The small molecule below binds the protein below.
Small molecule (SMILES): CCCCCCCCCCCC(=O)N[C@H]1CCOC1=O

Sequence of chain 1.A:
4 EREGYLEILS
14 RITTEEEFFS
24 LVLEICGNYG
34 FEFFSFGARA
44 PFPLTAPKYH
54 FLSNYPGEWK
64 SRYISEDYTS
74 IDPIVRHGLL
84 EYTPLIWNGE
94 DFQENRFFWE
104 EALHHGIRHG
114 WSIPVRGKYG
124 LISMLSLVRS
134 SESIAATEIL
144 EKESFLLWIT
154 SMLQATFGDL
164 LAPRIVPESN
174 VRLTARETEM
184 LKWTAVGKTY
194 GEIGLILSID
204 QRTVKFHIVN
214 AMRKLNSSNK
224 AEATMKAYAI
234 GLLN

Binding-site contacts:
Ligand atom C10 contacts residue SER38 of chain 1.A at 3.5 Å.
Ligand atom C8 contacts residue SER38 of chain 1.A at 3.4 Å.
Ligand atom C15 contacts residue PHE54 of chain 1.A at 3.6 Å (hydrophobic).
Ligand atom C8 contacts residue TYR58 of chain 1.A at 3.9 Å (hydrophobic).
Ligand atom C5 contacts residue ASP75 of chain 1.A at 3.7 Å.
Ligand atom C10 contacts residue TYR66 of chain 1.A at 3.8 Å (hydrophobic).
Ligand atom C5 contacts residue TRP102 of chain 1.A at 3.7 Å (hydrophobic).
Ligand atom C1 contacts residue TYR58 of chain 1.A at 3.6 Å (hydrophobic).
Ligand atom C5 contacts residue TRP90 of chain 1.A at 3.7 Å (hydrophobic).
Ligand atom O6 contacts residue TYR66 of chain 1.A at 3.4 Å.
Ligand atom O6 contacts residue TYR58 of chain 1.A at 3.2 Å.
Ligand atom C2 contacts residue TYR58 of chain 1.A at 3.8 Å (hydrophobic).
Ligand atom C18 contacts residue ILE125 of chain 1.A at 3.8 Å (hydrophobic).
Ligand atom OAP contacts residue PHE101 of chain 1.A at 3.9 Å.
Ligand atom O9 contacts residue TYR58 of chain 1.A at 2.8 Å (h-bond).
Ligand atom C10 contacts residue ASP75 of chain 1.A at 3.6 Å.
Ligand atom C11 contacts residue TYR66 of chain 1.A at 3.5 Å (hydrophobic).
Ligand atom C1 contacts residue ASP75 of chain 1.A at 3.7 Å.
Ligand atom C4 contacts residue TRP102 of chain 1.A at 3.3 Å (hydrophobic).
Ligand atom OAP contacts residue ALA105 of chain 1.A at 3.9 Å.
Ligand atom C5 contacts residue ILE77 of chain 1.A at 3.5 Å (hydrophobic).
Ligand atom C4 contacts residue PHE101 of chain 1.A at 3.5 Å (hydrophobic).
Ligand atom C17 contacts residue TYR52 of chain 1.A at 3.5 Å (hydrophobic).
Ligand atom C19 contacts residue TYR52 of chain 1.A at 3.7 Å (hydrophobic).
Ligand atom C21 contacts residue ILE125 of chain 1.A at 3.6 Å (hydrophobic).
Ligand atom C2 contacts residue ILE110 of chain 1.A at 3.9 Å (hydrophobic).
Ligand atom C17 contacts residue ALA41 of chain 1.A at 3.9 Å (hydrophobic).
Ligand atom C13 contacts residue TYR66 of chain 1.A at 3.6 Å (hydrophobic).
Ligand atom O9 contacts residue SER38 of chain 1.A at 2.7 Å (h-bond).
Ligand atom O6 contacts residue TRP62 of chain 1.A at 3.2 Å (h-bond).
Ligand atom C14 contacts residue PHE54 of chain 1.A at 3.7 Å (hydrophobic).
Ligand atom C20 contacts residue VAL78 of chain 1.A at 3.7 Å (hydrophobic).
Ligand atom C11 contacts residue SER38 of chain 1.A at 3.7 Å.
Ligand atom C8 contacts residue ASP75 of chain 1.A at 3.7 Å.
Ligand atom OAP contacts residue ILE110 of chain 1.A at 3.5 Å.
Ligand atom C20 contacts residue LEU82 of chain 1.A at 3.8 Å (hydrophobic).
Ligand atom N7 contacts residue ASP75 of chain 1.A at 2.8 Å (salt-bridge).
Ligand atom C21 contacts residue MET127 of chain 1.A at 3.8 Å (hydrophobic).
Ligand atom C21 contacts residue SER126 of chain 1.A at 3.7 Å.
Ligand atom C16 contacts residue GLY40 of chain 1.A at 3.7 Å.